A protein and the small-molecule ligand that binds it are described below.
Small molecule (SMILES): CC(=O)N[C@@H]1[C@@H](O)[C@H](O)[C@@H](CO)O[C@H]1O

Sequence of chain 1.A:
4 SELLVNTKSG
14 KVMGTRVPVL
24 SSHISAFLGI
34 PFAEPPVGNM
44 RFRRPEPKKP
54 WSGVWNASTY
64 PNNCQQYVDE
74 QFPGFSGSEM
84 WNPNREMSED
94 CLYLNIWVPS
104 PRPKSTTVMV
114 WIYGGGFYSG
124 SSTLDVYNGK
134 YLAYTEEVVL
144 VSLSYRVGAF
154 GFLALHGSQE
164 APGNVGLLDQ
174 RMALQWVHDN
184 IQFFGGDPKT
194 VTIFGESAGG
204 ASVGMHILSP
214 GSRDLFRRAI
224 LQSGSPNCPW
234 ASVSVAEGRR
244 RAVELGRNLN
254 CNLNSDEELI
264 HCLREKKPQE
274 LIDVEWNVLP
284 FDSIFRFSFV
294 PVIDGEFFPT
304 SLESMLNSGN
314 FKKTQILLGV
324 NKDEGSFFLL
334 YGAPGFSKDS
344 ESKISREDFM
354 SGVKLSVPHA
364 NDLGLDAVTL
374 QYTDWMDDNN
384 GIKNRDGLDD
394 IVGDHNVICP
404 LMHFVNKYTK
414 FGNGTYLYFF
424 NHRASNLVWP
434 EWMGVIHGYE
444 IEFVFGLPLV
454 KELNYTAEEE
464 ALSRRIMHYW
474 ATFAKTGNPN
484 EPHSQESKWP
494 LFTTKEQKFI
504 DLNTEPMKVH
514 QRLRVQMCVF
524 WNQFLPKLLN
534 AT

Binding-site contacts:
Ligand atom C8 contacts residue ASN59 of chain 1.A at 3.9 Å.
Ligand atom C7 contacts residue ASN59 of chain 1.A at 3.6 Å.
Ligand atom O5 contacts residue ASN59 of chain 1.A at 2.4 Å (h-bond).
Ligand atom C1 contacts residue ASN59 of chain 1.A at 1.4 Å.
Ligand atom O7 contacts residue ASN59 of chain 1.A at 4.4 Å.
Ligand atom N2 contacts residue ASN59 of chain 1.A at 2.8 Å (h-bond).
Ligand atom C6 contacts residue SER61 of chain 1.A at 4.2 Å.
Ligand atom O5 contacts residue SER61 of chain 1.A at 3.4 Å (h-bond).
Ligand atom C3 contacts residue ASN59 of chain 1.A at 3.8 Å.
Ligand atom C2 contacts residue ASN59 of chain 1.A at 2.4 Å.
Ligand atom O6 contacts residue THR62 of chain 1.A at 3.7 Å.
Ligand atom C5 contacts residue ASN59 of chain 1.A at 3.7 Å.
Ligand atom C5 contacts residue SER61 of chain 1.A at 3.5 Å.
Ligand atom C1 contacts residue SER61 of chain 1.A at 3.5 Å.
Ligand atom C6 contacts residue THR62 of chain 1.A at 4.0 Å.
Ligand atom C4 contacts residue ASN59 of chain 1.A at 4.2 Å.